Binding-site contacts:
Ligand atom O7 contacts residue ASN416 of chain 1.G at 2.8 Å (h-bond).
Ligand atom O5 contacts residue PRO261 of chain 1.G at 3.3 Å.
Ligand atom C7 contacts residue NAG1 of chain 1.Q at 3.8 Å.
Ligand atom C8 contacts residue ASN416 of chain 1.G at 4.3 Å.
Ligand atom C1 contacts residue PRO261 of chain 1.G at 4.1 Å (hydrophobic).
Ligand atom C3 contacts residue ASN416 of chain 1.G at 3.8 Å.
Ligand atom C2 contacts residue ASN416 of chain 1.G at 2.4 Å.
Ligand atom C5 contacts residue PRO261 of chain 1.G at 3.7 Å (hydrophobic).
Ligand atom N2 contacts residue ASN416 of chain 1.G at 2.9 Å (h-bond).
Ligand atom O6 contacts residue PRO261 of chain 1.G at 3.5 Å.
Ligand atom C8 contacts residue VAL414 of chain 1.G at 4.1 Å (hydrophobic).
Ligand atom O7 contacts residue NAG1 of chain 1.Q at 3.9 Å.
Ligand atom C1 contacts residue ASN416 of chain 1.G at 1.4 Å.
Ligand atom C8 contacts residue NAG1 of chain 1.Q at 3.0 Å.
Ligand atom C4 contacts residue ASN416 of chain 1.G at 4.2 Å.
Ligand atom C7 contacts residue ASN416 of chain 1.G at 3.1 Å.
Ligand atom C8 contacts residue ASN232 of chain 1.G at 4.4 Å.
Ligand atom C5 contacts residue ASN416 of chain 1.G at 3.6 Å.
Ligand atom O5 contacts residue ASN416 of chain 1.G at 2.4 Å (h-bond).
Ligand atom C7 contacts residue ASN232 of chain 1.G at 4.4 Å.
Ligand atom O7 contacts residue ASN232 of chain 1.G at 3.7 Å.
Ligand atom O6 contacts residue LEU235 of chain 1.G at 4.3 Å.
Ligand atom C6 contacts residue PRO261 of chain 1.G at 3.5 Å (hydrophobic).

Sequence of chain 1.G:
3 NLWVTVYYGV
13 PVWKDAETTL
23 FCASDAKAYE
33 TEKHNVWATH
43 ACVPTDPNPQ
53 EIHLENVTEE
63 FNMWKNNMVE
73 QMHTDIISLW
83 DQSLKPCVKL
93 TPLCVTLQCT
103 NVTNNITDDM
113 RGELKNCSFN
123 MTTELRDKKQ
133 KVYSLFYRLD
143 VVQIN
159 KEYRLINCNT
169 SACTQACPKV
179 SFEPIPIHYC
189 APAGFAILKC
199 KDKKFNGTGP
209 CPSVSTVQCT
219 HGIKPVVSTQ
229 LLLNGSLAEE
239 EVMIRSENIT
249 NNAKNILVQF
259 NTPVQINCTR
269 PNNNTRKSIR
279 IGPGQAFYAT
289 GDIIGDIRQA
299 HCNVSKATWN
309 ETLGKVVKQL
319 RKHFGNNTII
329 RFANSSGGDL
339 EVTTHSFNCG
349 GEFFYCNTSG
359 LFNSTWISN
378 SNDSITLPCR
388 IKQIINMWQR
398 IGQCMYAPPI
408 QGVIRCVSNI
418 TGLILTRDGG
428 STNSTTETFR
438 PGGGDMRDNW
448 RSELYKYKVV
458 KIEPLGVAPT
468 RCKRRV

A small-molecule ligand and the protein it binds are described below.
Small molecule (SMILES): CC(=O)N[C@@H]1[C@@H](O)[C@H](O)[C@@H](CO)O[C@H]1O